Binding-site contacts:
Ligand atom C1 contacts residue ASN1074 of chain 1.C at 1.4 Å.
Ligand atom C4 contacts residue ASN1074 of chain 1.C at 4.2 Å.
Ligand atom C3 contacts residue ASN1074 of chain 1.C at 3.8 Å.
Ligand atom O5 contacts residue ALA706 of chain 1.C at 4.2 Å.
Ligand atom C8 contacts residue LYS1073 of chain 1.C at 4.2 Å.
Ligand atom O6 contacts residue ALA706 of chain 1.C at 3.6 Å.
Ligand atom C2 contacts residue ASN1074 of chain 1.C at 2.5 Å.
Ligand atom C8 contacts residue GLU1072 of chain 1.C at 3.3 Å.
Ligand atom C5 contacts residue ASN1074 of chain 1.C at 3.7 Å.
Ligand atom C7 contacts residue ASN1074 of chain 1.C at 4.2 Å.
Ligand atom C5 contacts residue ALA706 of chain 1.C at 3.8 Å (hydrophobic).
Ligand atom C6 contacts residue ALA706 of chain 1.C at 3.2 Å (hydrophobic).
Ligand atom O5 contacts residue ASN1074 of chain 1.C at 2.4 Å (h-bond).
Ligand atom N2 contacts residue ASN1074 of chain 1.C at 2.9 Å (h-bond).

Sequence of chain 1.C:
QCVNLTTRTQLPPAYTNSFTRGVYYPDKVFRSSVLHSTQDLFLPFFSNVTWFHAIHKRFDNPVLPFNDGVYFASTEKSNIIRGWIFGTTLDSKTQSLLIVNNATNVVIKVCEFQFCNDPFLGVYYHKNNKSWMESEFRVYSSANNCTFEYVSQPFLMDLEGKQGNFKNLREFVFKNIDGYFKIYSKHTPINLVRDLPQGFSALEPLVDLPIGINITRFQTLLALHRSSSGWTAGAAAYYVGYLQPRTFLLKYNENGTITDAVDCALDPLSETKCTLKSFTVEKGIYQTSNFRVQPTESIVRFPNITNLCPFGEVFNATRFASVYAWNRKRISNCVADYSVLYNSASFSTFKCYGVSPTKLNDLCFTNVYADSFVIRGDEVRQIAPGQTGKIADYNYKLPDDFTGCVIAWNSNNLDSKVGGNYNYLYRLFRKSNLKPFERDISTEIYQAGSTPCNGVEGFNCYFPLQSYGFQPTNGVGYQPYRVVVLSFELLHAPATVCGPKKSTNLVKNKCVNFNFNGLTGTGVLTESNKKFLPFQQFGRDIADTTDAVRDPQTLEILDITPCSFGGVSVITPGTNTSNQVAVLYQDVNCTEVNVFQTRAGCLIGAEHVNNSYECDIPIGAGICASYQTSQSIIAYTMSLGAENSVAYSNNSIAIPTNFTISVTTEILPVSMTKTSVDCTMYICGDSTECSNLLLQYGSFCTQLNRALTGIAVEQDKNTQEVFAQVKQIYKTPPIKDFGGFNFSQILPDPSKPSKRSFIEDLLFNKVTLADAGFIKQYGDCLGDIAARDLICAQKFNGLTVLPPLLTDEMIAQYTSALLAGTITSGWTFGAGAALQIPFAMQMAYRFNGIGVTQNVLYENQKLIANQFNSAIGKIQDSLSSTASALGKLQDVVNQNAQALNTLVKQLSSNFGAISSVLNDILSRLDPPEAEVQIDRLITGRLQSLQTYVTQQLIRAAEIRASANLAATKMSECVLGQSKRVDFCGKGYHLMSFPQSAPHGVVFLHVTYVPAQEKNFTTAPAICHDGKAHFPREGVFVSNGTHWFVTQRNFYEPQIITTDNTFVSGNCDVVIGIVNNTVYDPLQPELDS

This protein binds this small molecule.
Small molecule (SMILES): CC(=O)N[C@@H]1[C@@H](O)[C@H](O)[C@@H](CO)O[C@H]1O